Sequence of chain 1.A:
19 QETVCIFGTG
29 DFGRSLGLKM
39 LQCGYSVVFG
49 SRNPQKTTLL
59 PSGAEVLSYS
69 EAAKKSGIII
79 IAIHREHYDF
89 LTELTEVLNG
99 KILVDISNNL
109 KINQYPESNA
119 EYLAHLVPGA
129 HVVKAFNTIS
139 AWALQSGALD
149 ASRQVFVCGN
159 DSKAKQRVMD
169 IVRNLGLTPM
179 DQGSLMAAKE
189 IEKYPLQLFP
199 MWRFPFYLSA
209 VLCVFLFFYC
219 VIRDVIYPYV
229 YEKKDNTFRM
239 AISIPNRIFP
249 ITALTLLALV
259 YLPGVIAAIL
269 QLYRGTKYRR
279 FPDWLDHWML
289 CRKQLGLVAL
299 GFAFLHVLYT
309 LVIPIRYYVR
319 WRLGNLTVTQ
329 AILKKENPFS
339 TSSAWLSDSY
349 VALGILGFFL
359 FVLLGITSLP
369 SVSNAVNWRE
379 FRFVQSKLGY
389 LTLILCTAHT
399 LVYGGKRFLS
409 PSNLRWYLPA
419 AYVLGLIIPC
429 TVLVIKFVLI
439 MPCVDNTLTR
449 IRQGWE

Binding-site contacts:
Ligand atom O7 contacts residue ASN323 of chain 1.A at 3.4 Å (h-bond).
Ligand atom O5 contacts residue TRP319 of chain 1.A at 4.0 Å.
Ligand atom C1 contacts residue ASN323 of chain 1.A at 1.4 Å.
Ligand atom O7 contacts residue GLU334 of chain 1.B at 4.0 Å.
Ligand atom C8 contacts residue ASN323 of chain 1.A at 4.0 Å.
Ligand atom C8 contacts residue ASN335 of chain 1.B at 3.8 Å.
Ligand atom C8 contacts residue TRP319 of chain 1.A at 4.4 Å (hydrophobic).
Ligand atom C7 contacts residue ASN323 of chain 1.A at 3.1 Å.
Ligand atom C1 contacts residue TRP319 of chain 1.A at 4.4 Å (hydrophobic).
Ligand atom C3 contacts residue ASN323 of chain 1.A at 3.8 Å.
Ligand atom C7 contacts residue GLU334 of chain 1.B at 4.4 Å.
Ligand atom C5 contacts residue ASN323 of chain 1.A at 3.6 Å.
Ligand atom O5 contacts residue ASN323 of chain 1.A at 2.3 Å (h-bond).
Ligand atom C2 contacts residue ASN323 of chain 1.A at 2.5 Å.
Ligand atom C4 contacts residue ASN323 of chain 1.A at 4.2 Å.
Ligand atom N2 contacts residue ASN323 of chain 1.A at 2.6 Å (h-bond).
Ligand atom C8 contacts residue GLU334 of chain 1.B at 3.9 Å.

This protein binds this small molecule.
Small molecule (SMILES): CC(=O)N[C@@H]1[C@@H](O)[C@H](O)[C@@H](CO)O[C@H]1O

Sequence of chain 1.B:
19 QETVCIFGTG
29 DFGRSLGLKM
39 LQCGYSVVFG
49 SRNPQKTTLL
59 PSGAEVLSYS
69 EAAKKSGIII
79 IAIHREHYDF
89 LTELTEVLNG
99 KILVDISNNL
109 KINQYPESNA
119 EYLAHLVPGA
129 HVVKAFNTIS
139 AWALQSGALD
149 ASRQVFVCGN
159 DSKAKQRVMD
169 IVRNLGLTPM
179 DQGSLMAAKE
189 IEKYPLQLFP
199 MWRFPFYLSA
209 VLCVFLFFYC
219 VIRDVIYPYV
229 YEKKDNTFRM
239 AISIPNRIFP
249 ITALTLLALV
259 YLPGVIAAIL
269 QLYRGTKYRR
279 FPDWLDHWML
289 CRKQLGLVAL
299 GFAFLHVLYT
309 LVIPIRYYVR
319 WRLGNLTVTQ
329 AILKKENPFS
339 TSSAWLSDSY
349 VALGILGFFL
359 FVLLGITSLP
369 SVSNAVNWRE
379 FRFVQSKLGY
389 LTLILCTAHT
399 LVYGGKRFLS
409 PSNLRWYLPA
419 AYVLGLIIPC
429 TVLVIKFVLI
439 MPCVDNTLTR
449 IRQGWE